Sequence of chain 2.B:
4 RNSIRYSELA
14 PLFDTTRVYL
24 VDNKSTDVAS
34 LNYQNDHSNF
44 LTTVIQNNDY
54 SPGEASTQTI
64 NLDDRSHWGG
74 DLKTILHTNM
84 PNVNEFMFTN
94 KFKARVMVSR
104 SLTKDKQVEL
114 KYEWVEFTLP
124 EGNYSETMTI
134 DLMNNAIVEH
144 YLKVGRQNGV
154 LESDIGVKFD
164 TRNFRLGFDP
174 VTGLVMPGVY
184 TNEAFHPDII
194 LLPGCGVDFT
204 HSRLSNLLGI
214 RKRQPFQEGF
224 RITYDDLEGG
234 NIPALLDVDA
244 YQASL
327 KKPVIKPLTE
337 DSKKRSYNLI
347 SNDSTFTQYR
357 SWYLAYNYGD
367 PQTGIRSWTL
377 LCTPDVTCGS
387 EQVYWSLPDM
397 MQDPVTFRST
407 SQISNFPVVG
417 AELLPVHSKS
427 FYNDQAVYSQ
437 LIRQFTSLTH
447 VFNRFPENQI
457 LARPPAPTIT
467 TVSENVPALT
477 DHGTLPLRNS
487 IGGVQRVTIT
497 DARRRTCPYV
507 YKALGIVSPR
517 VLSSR

Binding-site contacts:
Ligand atom CG contacts residue PRO452 of chain 2.B at 3.5 Å (hydrophobic).
Ligand atom CD1 contacts residue PRO180 of chain 2.C at 3.5 Å (hydrophobic).
Ligand atom CZ contacts residue ARG149 of chain 2.B at 3.8 Å.
Ligand atom CD contacts residue ARG450 of chain 2.B at 2.9 Å.
Ligand atom ND2 contacts residue GLU155 of chain 2.B at 3.1 Å (salt-bridge).
Ligand atom CZ contacts residue THR445 of chain 2.B at 3.4 Å.
Ligand atom CG1 contacts residue ARG450 of chain 2.B at 3.4 Å.
Ligand atom CG1 contacts residue PHE451 of chain 2.B at 3.4 Å (hydrophobic).
Ligand atom CZ contacts residue ASP172 of chain 2.C at 3.6 Å.
Ligand atom CG2 contacts residue LEU145 of chain 2.B at 3.8 Å (hydrophobic).
Ligand atom OH contacts residue MET179 of chain 2.C at 3.4 Å.
Ligand atom CB contacts residue PRO452 of chain 2.B at 3.9 Å (hydrophobic).
Ligand atom CE1 contacts residue ARG149 of chain 2.B at 3.6 Å.
Ligand atom CG contacts residue LYS339 of chain 2.B at 3.8 Å.
Ligand atom CE1 contacts residue THR445 of chain 2.B at 3.3 Å.
Ligand atom CG contacts residue GLU155 of chain 2.B at 3.8 Å.
Ligand atom CE2 contacts residue MET179 of chain 2.C at 3.8 Å (hydrophobic).
Ligand atom CG contacts residue TYR244 of chain 2.C at 3.4 Å (hydrophobic).
Ligand atom CG contacts residue ARG450 of chain 2.B at 3.5 Å.
Ligand atom OD1 contacts residue GLU155 of chain 2.B at 3.8 Å.
Ligand atom CB contacts residue LYS339 of chain 2.B at 2.9 Å.
Ligand atom CB contacts residue ARG450 of chain 2.B at 3.6 Å.
Ligand atom C contacts residue ARG149 of chain 2.B at 3.8 Å.
Ligand atom OD1 contacts residue LYS339 of chain 2.B at 2.9 Å (salt-bridge).
Ligand atom CG1 contacts residue GLU155 of chain 2.B at 3.8 Å.
Ligand atom CA contacts residue GLU155 of chain 2.B at 3.9 Å.
Ligand atom CE2 contacts residue HIS446 of chain 2.B at 3.5 Å.
Ligand atom CZ contacts residue HIS446 of chain 2.B at 3.7 Å.
Ligand atom OH contacts residue LEU239 of chain 2.C at 3.9 Å.
Ligand atom CG2 contacts residue GLU155 of chain 2.B at 3.7 Å.
Ligand atom C contacts residue HIS446 of chain 2.B at 3.4 Å.
Ligand atom OD2 contacts residue LYS339 of chain 2.B at 3.6 Å.
Ligand atom O contacts residue ARG450 of chain 2.B at 3.3 Å (salt-bridge).
Ligand atom CA contacts residue LYS339 of chain 2.B at 3.1 Å.
Ligand atom CB contacts residue GLN245 of chain 2.C at 3.8 Å.
Ligand atom OH contacts residue THR445 of chain 2.B at 3.2 Å.
Ligand atom CE1 contacts residue PRO180 of chain 2.C at 3.2 Å (hydrophobic).
Ligand atom O contacts residue ARG149 of chain 2.B at 2.6 Å (salt-bridge).
Ligand atom OH contacts residue HIS446 of chain 2.B at 3.1 Å (h-bond).
Ligand atom O contacts residue HIS446 of chain 2.B at 2.8 Å.

Sequence of chain 2.C:
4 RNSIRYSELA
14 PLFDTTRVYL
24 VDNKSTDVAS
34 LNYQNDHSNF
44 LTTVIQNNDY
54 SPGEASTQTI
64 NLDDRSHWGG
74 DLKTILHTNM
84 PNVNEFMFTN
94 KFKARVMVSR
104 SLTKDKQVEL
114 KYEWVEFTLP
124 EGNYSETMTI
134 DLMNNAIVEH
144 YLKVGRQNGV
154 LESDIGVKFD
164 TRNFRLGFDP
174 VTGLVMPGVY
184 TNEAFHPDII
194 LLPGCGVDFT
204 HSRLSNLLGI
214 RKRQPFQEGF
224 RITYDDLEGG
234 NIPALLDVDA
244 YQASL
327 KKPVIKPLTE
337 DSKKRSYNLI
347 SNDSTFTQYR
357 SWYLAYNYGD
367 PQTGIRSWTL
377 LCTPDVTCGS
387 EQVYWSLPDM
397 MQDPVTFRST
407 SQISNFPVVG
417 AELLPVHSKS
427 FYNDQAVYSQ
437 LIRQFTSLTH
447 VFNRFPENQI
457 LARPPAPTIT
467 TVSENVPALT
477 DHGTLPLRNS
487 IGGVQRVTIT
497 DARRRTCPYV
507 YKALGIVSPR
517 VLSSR

The protein below binds the small molecule below.
Small molecule (SMILES): CC(C)[C@H](NC(=O)[C@@H]1CCCN1C(=O)[C@H](CC(N)=O)NC(=O)[C@H](Cc1ccccc1)NC(=O)[C@@H](N)[C@@H](C)O)C(=O)N[C@@H](Cc1ccc(O)cc1)C(=O)N1CCC[C@H]1C(=O)N[C@@H](Cc1ccc(O)cc1)C(=O)N[C@@H](CC(=O)O)C(=O)N[C@H](C=O)[C@@H](C)O